Sequence of chain 1.B:
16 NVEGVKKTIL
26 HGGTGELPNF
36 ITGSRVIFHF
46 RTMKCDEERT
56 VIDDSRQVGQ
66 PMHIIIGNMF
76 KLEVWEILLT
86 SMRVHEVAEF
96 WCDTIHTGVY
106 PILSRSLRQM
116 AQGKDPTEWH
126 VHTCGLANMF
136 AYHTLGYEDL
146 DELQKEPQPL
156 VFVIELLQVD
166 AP

This protein binds this small molecule.
Small molecule (SMILES): C/C=C(\C)CC/C=C(\C)CC/C=C(\C)CCC=C(C)C

Binding-site contacts:
Ligand atom C7 contacts residue PHE43 of chain 1.B at 4.2 Å (hydrophobic).
Ligand atom C7 contacts residue LEU112 of chain 1.B at 3.6 Å (hydrophobic).
Ligand atom C19 contacts residue LEU83 of chain 1.B at 4.3 Å (hydrophobic).
Ligand atom C11 contacts residue PHE43 of chain 1.B at 4.1 Å (hydrophobic).
Ligand atom C9 contacts residue LEU108 of chain 1.B at 4.3 Å (hydrophobic).
Ligand atom C12 contacts residue TRP80 of chain 1.B at 3.8 Å (hydrophobic).
Ligand atom C19 contacts residue VAL79 of chain 1.B at 4.2 Å (hydrophobic).
Ligand atom C5 contacts residue LEU112 of chain 1.B at 3.6 Å (hydrophobic).
Ligand atom C6 contacts residue LEU112 of chain 1.B at 3.6 Å (hydrophobic).
Ligand atom C11 contacts residue PHE45 of chain 1.B at 3.9 Å (hydrophobic).
Ligand atom C14 contacts residue ILE159 of chain 1.B at 3.7 Å (hydrophobic).
Ligand atom C17 contacts residue PHE157 of chain 1.B at 3.9 Å (hydrophobic).
Ligand atom C10 contacts residue PHE45 of chain 1.B at 3.7 Å (hydrophobic).
Ligand atom C10 contacts residue PHE43 of chain 1.B at 4.2 Å (hydrophobic).
Ligand atom C8 contacts residue PHE43 of chain 1.B at 4.0 Å (hydrophobic).
Ligand atom C2 contacts residue ILE69 of chain 1.B at 4.1 Å (hydrophobic).
Ligand atom C10 contacts residue LEU112 of chain 1.B at 4.3 Å (hydrophobic).
Ligand atom C16 contacts residue PHE157 of chain 1.B at 3.1 Å (hydrophobic).
Ligand atom C9 contacts residue TRP80 of chain 1.B at 3.1 Å (hydrophobic).
Ligand atom C13 contacts residue TRP80 of chain 1.B at 3.6 Å (hydrophobic).
Ligand atom C6 contacts residue ILE69 of chain 1.B at 3.8 Å (hydrophobic).
Ligand atom C3 contacts residue LEU108 of chain 1.B at 4.0 Å (hydrophobic).
Ligand atom C19 contacts residue PHE157 of chain 1.B at 4.0 Å (hydrophobic).
Ligand atom C19 contacts residue CYS97 of chain 1.B at 3.9 Å (hydrophobic).
Ligand atom C12 contacts residue LEU108 of chain 1.B at 4.1 Å (hydrophobic).
Ligand atom C20 contacts residue VAL79 of chain 1.B at 3.3 Å (hydrophobic).
Ligand atom C18 contacts residue VAL79 of chain 1.B at 3.6 Å (hydrophobic).
Ligand atom C3 contacts residue TRP80 of chain 1.B at 4.1 Å (hydrophobic).
Ligand atom C4 contacts residue LEU108 of chain 1.B at 3.5 Å (hydrophobic).
Ligand atom C4 contacts residue TRP80 of chain 1.B at 3.4 Å (hydrophobic).
Ligand atom C18 contacts residue PHE157 of chain 1.B at 4.3 Å (hydrophobic).
Ligand atom C5 contacts residue LEU108 of chain 1.B at 3.5 Å (hydrophobic).
Ligand atom C16 contacts residue TYR105 of chain 1.B at 4.2 Å (hydrophobic).
Ligand atom C14 contacts residue LEU83 of chain 1.B at 4.0 Å (hydrophobic).
Ligand atom C15 contacts residue TRP80 of chain 1.B at 3.5 Å (hydrophobic).
Ligand atom C18 contacts residue HIS101 of chain 1.B at 3.8 Å.
Ligand atom C17 contacts residue VAL79 of chain 1.B at 4.0 Å (hydrophobic).
Ligand atom C20 contacts residue HIS101 of chain 1.B at 2.6 Å.
Ligand atom C14 contacts residue PHE157 of chain 1.B at 3.8 Å (hydrophobic).
Ligand atom C20 contacts residue VAL104 of chain 1.B at 4.0 Å (hydrophobic).